Binding-site contacts:
Ligand atom C4 contacts residue ASN657 of chain 1.B at 4.2 Å.
Ligand atom O7 contacts residue ASN657 of chain 1.B at 2.9 Å (h-bond).
Ligand atom C8 contacts residue ASN657 of chain 1.B at 4.3 Å.
Ligand atom C2 contacts residue ASN657 of chain 1.B at 2.5 Å.
Ligand atom O5 contacts residue ASN657 of chain 1.B at 2.4 Å (h-bond).
Ligand atom C7 contacts residue ASN657 of chain 1.B at 3.1 Å.
Ligand atom N2 contacts residue ASN657 of chain 1.B at 2.9 Å (h-bond).
Ligand atom C5 contacts residue ASN657 of chain 1.B at 3.7 Å.
Ligand atom C1 contacts residue ASN657 of chain 1.B at 1.4 Å.
Ligand atom O6 contacts residue ASN657 of chain 1.B at 4.2 Å.
Ligand atom C3 contacts residue ASN657 of chain 1.B at 3.8 Å.

This protein binds this small molecule.
Small molecule (SMILES): CC(=O)N[C@@H]1[C@@H](O)[C@H](O)[C@@H](CO)O[C@H]1O

Sequence of chain 1.B:
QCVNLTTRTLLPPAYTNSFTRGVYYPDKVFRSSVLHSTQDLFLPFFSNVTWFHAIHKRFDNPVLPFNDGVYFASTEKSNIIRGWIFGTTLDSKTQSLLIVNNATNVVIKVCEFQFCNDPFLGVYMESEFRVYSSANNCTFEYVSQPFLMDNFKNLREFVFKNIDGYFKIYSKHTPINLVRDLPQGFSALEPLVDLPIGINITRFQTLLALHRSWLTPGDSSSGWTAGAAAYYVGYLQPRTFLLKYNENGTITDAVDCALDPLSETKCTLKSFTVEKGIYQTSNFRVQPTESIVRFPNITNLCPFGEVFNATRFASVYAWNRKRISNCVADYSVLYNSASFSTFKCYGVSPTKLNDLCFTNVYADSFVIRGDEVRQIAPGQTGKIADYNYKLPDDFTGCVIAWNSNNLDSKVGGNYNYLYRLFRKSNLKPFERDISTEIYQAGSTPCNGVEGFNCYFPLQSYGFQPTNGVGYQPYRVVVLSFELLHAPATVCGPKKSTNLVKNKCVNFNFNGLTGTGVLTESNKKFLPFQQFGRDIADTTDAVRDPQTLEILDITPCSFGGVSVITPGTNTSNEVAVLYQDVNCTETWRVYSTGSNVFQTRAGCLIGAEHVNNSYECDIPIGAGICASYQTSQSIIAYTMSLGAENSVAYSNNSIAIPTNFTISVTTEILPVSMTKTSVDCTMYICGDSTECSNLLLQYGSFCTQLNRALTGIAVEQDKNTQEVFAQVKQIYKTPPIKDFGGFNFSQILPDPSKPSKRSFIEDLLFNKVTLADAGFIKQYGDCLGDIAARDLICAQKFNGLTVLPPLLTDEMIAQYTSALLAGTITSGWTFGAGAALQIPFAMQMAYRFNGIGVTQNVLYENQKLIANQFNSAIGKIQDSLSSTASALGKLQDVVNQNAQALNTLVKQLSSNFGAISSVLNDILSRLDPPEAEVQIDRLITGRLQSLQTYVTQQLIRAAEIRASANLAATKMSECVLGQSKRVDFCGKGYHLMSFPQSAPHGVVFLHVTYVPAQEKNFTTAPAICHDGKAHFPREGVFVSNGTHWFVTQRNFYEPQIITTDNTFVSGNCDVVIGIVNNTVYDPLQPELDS